Binding-site contacts:
Ligand atom C2 contacts residue ASN246 of chain 1.C at 4.0 Å.
Ligand atom O1 contacts residue ASN246 of chain 1.C at 2.7 Å (h-bond).
Ligand atom O5 contacts residue ASN249 of chain 1.C at 3.5 Å (h-bond).
Ligand atom C5 contacts residue ASN249 of chain 1.C at 4.1 Å.
Ligand atom C1 contacts residue ASN246 of chain 1.C at 3.3 Å.
Ligand atom C7 contacts residue THR248 of chain 1.C at 4.4 Å.
Ligand atom O7 contacts residue THR248 of chain 1.C at 4.1 Å.
Ligand atom C8 contacts residue ASN249 of chain 1.C at 4.0 Å.
Ligand atom N2 contacts residue ASN246 of chain 1.C at 3.4 Å (h-bond).
Ligand atom C8 contacts residue ASN246 of chain 1.C at 3.9 Å.
Ligand atom C8 contacts residue THR248 of chain 1.C at 3.0 Å.
Ligand atom O1 contacts residue ASN249 of chain 1.C at 4.4 Å.
Ligand atom C1 contacts residue ASN249 of chain 1.C at 4.3 Å.
Ligand atom C7 contacts residue ASN246 of chain 1.C at 3.8 Å.
Ligand atom C6 contacts residue ASN249 of chain 1.C at 3.9 Å.

The small molecule below binds the protein below.
Small molecule (SMILES): CC(=O)N[C@@H]1[C@@H](O)[C@H](O[C@@H]2O[C@H](CO)[C@@H](O)[C@H](O)[C@H]2NC(C)=O)[C@@H](CO)O[C@H]1O

Sequence of chain 1.C:
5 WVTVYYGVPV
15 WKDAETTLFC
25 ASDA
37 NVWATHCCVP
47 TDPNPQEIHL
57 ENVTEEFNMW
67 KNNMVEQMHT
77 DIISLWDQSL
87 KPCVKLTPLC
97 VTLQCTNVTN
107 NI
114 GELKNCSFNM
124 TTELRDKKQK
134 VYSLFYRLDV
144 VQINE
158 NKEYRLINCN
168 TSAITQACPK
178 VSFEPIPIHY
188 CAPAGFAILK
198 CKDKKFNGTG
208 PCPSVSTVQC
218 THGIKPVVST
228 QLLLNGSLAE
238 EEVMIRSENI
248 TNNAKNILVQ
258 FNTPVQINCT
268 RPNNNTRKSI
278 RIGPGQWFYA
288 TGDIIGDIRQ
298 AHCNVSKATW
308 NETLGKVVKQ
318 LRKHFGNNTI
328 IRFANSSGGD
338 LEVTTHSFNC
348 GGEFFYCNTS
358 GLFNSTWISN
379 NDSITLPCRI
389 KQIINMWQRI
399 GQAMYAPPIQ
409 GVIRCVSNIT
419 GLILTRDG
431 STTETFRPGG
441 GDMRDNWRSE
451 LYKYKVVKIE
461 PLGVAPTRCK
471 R